Binding-site contacts:
Ligand atom C8 contacts residue ASN324 of chain 1.I at 4.4 Å.
Ligand atom C7 contacts residue ASN324 of chain 1.I at 3.2 Å.
Ligand atom N2 contacts residue ASN324 of chain 1.I at 2.9 Å (h-bond).
Ligand atom O7 contacts residue ASN324 of chain 1.I at 3.3 Å (h-bond).
Ligand atom O5 contacts residue ASN324 of chain 1.I at 2.4 Å (h-bond).
Ligand atom C5 contacts residue ASN324 of chain 1.I at 3.7 Å.
Ligand atom C1 contacts residue ASN324 of chain 1.I at 1.4 Å.
Ligand atom C3 contacts residue ASN324 of chain 1.I at 3.8 Å.
Ligand atom C4 contacts residue ASN324 of chain 1.I at 4.3 Å.
Ligand atom C2 contacts residue ASN324 of chain 1.I at 2.5 Å.
Ligand atom C8 contacts residue GLY323 of chain 1.I at 4.2 Å.

The protein below binds the small molecule below.
Small molecule (SMILES): CC(=O)N[C@@H]1[C@@H](O)[C@H](O)[C@@H](CO)O[C@H]1O

Sequence of chain 1.I:
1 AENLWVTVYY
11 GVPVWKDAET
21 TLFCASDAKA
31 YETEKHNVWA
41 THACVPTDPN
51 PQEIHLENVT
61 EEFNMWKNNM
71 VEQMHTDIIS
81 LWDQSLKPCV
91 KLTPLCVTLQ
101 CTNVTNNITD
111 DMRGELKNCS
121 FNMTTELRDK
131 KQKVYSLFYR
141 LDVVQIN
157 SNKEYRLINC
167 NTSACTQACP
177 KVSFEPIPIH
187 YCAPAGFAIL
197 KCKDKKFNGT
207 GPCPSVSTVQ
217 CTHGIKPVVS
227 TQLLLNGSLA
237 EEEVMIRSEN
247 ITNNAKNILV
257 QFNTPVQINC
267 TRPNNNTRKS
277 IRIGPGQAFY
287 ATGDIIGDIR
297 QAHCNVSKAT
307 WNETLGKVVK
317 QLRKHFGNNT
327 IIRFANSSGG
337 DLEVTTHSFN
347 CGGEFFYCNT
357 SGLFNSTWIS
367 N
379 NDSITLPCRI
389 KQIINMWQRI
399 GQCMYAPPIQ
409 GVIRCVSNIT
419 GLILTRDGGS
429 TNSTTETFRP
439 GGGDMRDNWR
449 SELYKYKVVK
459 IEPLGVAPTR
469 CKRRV